A small-molecule ligand and the protein it binds are described below.
Small molecule (SMILES): CC(=O)N[C@@H]1[C@@H](O)[C@H](O)[C@@H](CO)O[C@H]1O

Binding-site contacts:
Ligand atom O5 contacts residue ASN443 of chain 1.B at 2.4 Å (h-bond).
Ligand atom O5 contacts residue ILE442 of chain 1.B at 3.5 Å (h-bond).
Ligand atom C2 contacts residue ASN443 of chain 1.B at 2.5 Å.
Ligand atom C7 contacts residue ASN443 of chain 1.B at 3.3 Å.
Ligand atom C3 contacts residue ASN443 of chain 1.B at 3.8 Å.
Ligand atom C5 contacts residue ASN443 of chain 1.B at 3.7 Å.
Ligand atom C1 contacts residue ILE442 of chain 1.B at 3.5 Å (hydrophobic).
Ligand atom C4 contacts residue ASN443 of chain 1.B at 4.2 Å.
Ligand atom O7 contacts residue ASN443 of chain 1.B at 3.0 Å (h-bond).
Ligand atom C1 contacts residue ASN443 of chain 1.B at 1.4 Å.
Ligand atom N2 contacts residue ASN443 of chain 1.B at 2.9 Å (h-bond).

Sequence of chain 1.B:
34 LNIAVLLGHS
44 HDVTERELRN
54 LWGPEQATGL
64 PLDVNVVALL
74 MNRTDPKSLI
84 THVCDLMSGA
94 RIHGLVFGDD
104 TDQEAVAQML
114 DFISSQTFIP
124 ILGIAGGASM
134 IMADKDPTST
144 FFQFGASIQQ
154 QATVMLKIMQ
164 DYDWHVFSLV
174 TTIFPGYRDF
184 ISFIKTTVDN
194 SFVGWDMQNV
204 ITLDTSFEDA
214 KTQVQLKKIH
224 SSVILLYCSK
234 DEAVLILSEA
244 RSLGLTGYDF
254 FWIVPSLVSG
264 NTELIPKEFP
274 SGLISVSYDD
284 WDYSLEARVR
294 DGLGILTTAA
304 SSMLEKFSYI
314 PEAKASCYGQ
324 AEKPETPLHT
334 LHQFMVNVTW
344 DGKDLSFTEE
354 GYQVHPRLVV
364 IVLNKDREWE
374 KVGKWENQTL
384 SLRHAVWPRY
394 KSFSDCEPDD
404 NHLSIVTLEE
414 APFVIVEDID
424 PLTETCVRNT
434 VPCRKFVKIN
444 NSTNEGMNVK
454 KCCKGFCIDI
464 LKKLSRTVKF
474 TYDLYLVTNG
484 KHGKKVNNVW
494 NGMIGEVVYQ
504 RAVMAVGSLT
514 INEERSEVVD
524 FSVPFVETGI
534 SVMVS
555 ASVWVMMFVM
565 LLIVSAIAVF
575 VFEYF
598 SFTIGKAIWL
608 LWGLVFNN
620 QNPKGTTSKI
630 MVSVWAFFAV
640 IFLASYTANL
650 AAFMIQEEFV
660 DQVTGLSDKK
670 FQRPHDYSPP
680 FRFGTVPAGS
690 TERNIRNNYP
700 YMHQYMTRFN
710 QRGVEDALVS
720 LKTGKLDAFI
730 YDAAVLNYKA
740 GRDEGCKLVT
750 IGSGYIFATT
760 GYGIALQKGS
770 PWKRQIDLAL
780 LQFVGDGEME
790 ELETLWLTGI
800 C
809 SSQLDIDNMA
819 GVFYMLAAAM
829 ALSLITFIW